Binding-site contacts:
Ligand atom O48 contacts residue SER199 of chain 1.A at 3.0 Å (h-bond).
Ligand atom C10 contacts residue ILE248 of chain 1.A at 3.7 Å (hydrophobic).
Ligand atom C31 contacts residue ILE75 of chain 1.B at 3.4 Å (hydrophobic).
Ligand atom C20 contacts residue ASP179 of chain 1.B at 3.5 Å.
Ligand atom N29 contacts residue ASP179 of chain 1.B at 3.0 Å (salt-bridge).
Ligand atom C19 contacts residue ASP179 of chain 1.B at 3.3 Å.
Ligand atom C01 contacts residue GLN246 of chain 1.A at 3.6 Å.
Ligand atom C34 contacts residue LEU110 of chain 1.B at 3.2 Å (hydrophobic).
Ligand atom C31 contacts residue SER199 of chain 1.A at 3.7 Å.
Ligand atom C27 contacts residue ILE75 of chain 1.B at 3.6 Å (hydrophobic).
Ligand atom O48 contacts residue GLY197 of chain 1.A at 3.8 Å.
Ligand atom C10 contacts residue LEU242 of chain 1.A at 3.4 Å (hydrophobic).
Ligand atom C13 contacts residue GLU205 of chain 1.A at 3.8 Å.
Ligand atom C13 contacts residue ILE287 of chain 1.C at 3.5 Å (hydrophobic).
Ligand atom C01 contacts residue ILE248 of chain 1.A at 3.5 Å (hydrophobic).
Ligand atom C12 contacts residue GLU205 of chain 1.A at 3.7 Å.
Ligand atom N15 contacts residue SER199 of chain 1.A at 3.1 Å (h-bond).
Ligand atom C38 contacts residue GLY197 of chain 1.A at 3.7 Å.
Ligand atom C01 contacts residue VAL247 of chain 1.A at 3.7 Å (hydrophobic).
Ligand atom C26 contacts residue ILE75 of chain 1.B at 3.8 Å (hydrophobic).
Ligand atom O43 contacts residue PRO112 of chain 1.B at 3.8 Å.
Ligand atom C11 contacts residue SER199 of chain 1.A at 3.2 Å.
Ligand atom N37 contacts residue GLY197 of chain 1.A at 2.7 Å (h-bond).
Ligand atom C32 contacts residue ILE75 of chain 1.B at 3.4 Å (hydrophobic).
Ligand atom O43 contacts residue ALA114 of chain 1.B at 3.5 Å.
Ligand atom C36 contacts residue GLY197 of chain 1.A at 3.6 Å.
Ligand atom C07 contacts residue TYR198 of chain 1.A at 3.5 Å (hydrophobic).
Ligand atom C45 contacts residue ARG196 of chain 1.A at 3.5 Å.
Ligand atom C12 contacts residue SER199 of chain 1.A at 3.4 Å.
Ligand atom C02 contacts residue GLN246 of chain 1.A at 3.6 Å.
Ligand atom C35 contacts residue SER199 of chain 1.A at 3.6 Å.
Ligand atom C30 contacts residue SER199 of chain 1.A at 3.5 Å.
Ligand atom C35 contacts residue ARG177 of chain 1.B at 3.7 Å.
Ligand atom C11 contacts residue PHE200 of chain 1.A at 3.8 Å (hydrophobic).
Ligand atom C10 contacts residue PHE200 of chain 1.A at 3.4 Å (hydrophobic).
Ligand atom C25 contacts residue GLY197 of chain 1.A at 3.6 Å.
Ligand atom N21 contacts residue ASP179 of chain 1.B at 2.8 Å (salt-bridge).
Ligand atom C42 contacts residue PRO112 of chain 1.B at 3.8 Å (hydrophobic).
Ligand atom C41 contacts residue ILE75 of chain 1.B at 3.8 Å (hydrophobic).
Ligand atom C33 contacts residue LEU110 of chain 1.B at 3.6 Å (hydrophobic).

Sequence of chain 1.B:
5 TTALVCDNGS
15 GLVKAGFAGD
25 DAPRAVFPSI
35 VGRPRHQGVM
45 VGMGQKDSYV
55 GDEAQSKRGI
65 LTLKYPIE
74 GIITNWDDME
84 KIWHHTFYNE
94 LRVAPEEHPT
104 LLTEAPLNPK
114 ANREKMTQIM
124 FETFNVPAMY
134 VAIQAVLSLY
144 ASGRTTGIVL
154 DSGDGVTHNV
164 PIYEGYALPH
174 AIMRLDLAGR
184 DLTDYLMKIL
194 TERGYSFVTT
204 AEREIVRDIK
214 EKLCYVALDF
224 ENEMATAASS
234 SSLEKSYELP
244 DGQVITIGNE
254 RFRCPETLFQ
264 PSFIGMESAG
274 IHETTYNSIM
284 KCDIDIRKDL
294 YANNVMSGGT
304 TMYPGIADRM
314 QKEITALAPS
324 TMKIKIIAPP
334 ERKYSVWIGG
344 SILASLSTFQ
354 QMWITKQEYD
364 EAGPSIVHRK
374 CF

The small molecule below binds the protein below.
Small molecule (SMILES): C/C1=C\CC[C@H](C)OC(=O)C[C@H](c2ccc(O)cc2)NC(=O)[C@@H](Cc2c[nH]c3ccccc23)N(C)C(=O)[C@H](CCCCN)NC(=O)[C@@H](C)C1

Sequence of chain 1.A:
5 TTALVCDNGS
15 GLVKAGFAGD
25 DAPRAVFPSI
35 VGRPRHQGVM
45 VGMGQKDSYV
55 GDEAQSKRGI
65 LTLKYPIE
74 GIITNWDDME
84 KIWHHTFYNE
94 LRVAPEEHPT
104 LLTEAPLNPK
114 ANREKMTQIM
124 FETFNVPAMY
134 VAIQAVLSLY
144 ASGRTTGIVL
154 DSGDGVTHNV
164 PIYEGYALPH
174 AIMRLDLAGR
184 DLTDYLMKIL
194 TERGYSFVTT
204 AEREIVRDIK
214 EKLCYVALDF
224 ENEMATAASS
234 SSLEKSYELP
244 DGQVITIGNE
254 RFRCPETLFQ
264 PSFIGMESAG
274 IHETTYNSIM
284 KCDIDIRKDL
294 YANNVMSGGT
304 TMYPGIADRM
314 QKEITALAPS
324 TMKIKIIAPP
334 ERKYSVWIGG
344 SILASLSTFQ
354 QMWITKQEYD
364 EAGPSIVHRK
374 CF

Sequence of chain 1.C:
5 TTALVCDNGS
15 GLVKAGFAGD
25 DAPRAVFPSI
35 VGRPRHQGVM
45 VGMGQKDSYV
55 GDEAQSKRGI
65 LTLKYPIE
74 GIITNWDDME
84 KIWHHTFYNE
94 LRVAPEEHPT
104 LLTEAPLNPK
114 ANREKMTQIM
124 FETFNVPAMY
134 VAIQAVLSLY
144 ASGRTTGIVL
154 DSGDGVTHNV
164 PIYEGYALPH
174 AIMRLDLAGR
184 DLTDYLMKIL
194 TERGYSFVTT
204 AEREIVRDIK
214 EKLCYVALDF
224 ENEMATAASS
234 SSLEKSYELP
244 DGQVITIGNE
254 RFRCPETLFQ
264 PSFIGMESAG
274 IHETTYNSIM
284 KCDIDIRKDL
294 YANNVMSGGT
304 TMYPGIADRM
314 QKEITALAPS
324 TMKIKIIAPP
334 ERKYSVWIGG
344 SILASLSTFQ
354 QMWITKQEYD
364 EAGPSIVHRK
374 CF